The protein below binds the small molecule below.
Small molecule (SMILES): CC(=O)N[C@H]1[C@H](O[C@H]2[C@H](O)[C@@H](NC(C)=O)CO[C@@H]2CO)O[C@H](CO)[C@@H](O)[C@@H]1O

Sequence of chain 1.B:
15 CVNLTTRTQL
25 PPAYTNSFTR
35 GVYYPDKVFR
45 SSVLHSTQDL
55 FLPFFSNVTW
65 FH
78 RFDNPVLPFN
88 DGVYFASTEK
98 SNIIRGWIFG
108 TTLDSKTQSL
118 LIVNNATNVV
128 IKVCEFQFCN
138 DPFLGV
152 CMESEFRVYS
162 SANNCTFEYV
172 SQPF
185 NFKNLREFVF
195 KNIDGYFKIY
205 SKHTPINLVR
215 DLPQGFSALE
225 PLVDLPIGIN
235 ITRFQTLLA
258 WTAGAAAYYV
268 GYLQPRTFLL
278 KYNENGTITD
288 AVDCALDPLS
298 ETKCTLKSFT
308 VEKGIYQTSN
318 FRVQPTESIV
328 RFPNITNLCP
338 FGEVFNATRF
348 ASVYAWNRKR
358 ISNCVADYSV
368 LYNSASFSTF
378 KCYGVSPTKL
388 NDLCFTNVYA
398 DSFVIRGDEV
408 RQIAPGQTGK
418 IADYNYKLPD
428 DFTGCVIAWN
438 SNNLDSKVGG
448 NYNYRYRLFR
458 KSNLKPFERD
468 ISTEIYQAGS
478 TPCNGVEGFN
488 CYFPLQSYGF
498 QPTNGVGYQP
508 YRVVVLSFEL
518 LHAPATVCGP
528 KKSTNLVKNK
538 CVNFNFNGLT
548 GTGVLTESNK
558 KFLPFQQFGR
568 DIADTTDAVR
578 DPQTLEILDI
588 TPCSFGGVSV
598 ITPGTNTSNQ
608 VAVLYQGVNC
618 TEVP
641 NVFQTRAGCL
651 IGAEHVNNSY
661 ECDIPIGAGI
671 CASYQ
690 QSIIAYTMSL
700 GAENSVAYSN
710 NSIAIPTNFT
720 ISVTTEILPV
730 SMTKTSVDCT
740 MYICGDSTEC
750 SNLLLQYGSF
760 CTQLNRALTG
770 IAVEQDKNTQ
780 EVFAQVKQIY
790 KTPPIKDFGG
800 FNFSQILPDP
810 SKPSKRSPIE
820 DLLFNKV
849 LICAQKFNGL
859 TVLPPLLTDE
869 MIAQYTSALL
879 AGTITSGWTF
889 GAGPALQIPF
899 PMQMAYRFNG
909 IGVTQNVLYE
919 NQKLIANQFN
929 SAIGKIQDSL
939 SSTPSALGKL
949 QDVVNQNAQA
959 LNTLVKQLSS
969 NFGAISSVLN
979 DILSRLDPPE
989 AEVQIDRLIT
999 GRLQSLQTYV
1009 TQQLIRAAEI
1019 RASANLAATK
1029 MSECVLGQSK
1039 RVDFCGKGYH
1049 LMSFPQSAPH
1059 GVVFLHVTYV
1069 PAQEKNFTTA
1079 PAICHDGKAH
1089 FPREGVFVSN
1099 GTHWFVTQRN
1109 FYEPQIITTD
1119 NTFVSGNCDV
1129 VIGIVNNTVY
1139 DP

Binding-site contacts:
Ligand atom C8 contacts residue ASN122 of chain 1.B at 4.2 Å.
Ligand atom C8 contacts residue GLU154 of chain 1.B at 4.2 Å.
Ligand atom N2 contacts residue THR124 of chain 1.B at 4.4 Å.
Ligand atom C5 contacts residue ASN122 of chain 1.B at 3.7 Å.
Ligand atom C7 contacts residue GLU154 of chain 1.B at 4.3 Å.
Ligand atom O5 contacts residue VAL127 of chain 1.B at 3.9 Å.
Ligand atom C8 contacts residue ALA123 of chain 1.B at 4.2 Å (hydrophobic).
Ligand atom C1 contacts residue ASN122 of chain 1.B at 1.4 Å.
Ligand atom C5 contacts residue ASN125 of chain 1.B at 3.4 Å.
Ligand atom C2 contacts residue ASN122 of chain 1.B at 2.4 Å.
Ligand atom C3 contacts residue ASN122 of chain 1.B at 3.8 Å.
Ligand atom C6 contacts residue ASN125 of chain 1.B at 4.2 Å.
Ligand atom O7 contacts residue ASN122 of chain 1.B at 3.4 Å (h-bond).
Ligand atom C1 contacts residue ASN125 of chain 1.B at 3.3 Å.
Ligand atom C4 contacts residue ASN122 of chain 1.B at 4.2 Å.
Ligand atom O5 contacts residue ASN122 of chain 1.B at 2.4 Å (h-bond).
Ligand atom O6 contacts residue VAL127 of chain 1.B at 4.1 Å.
Ligand atom N2 contacts residue ASN122 of chain 1.B at 2.8 Å (h-bond).
Ligand atom O5 contacts residue ASN125 of chain 1.B at 3.3 Å (h-bond).
Ligand atom C7 contacts residue ASN122 of chain 1.B at 3.3 Å.
Ligand atom C6 contacts residue VAL127 of chain 1.B at 3.9 Å (hydrophobic).
Ligand atom O7 contacts residue GLU154 of chain 1.B at 3.8 Å.
Ligand atom O6 contacts residue LYS129 of chain 1.B at 4.4 Å.